Sequence of chain 1.C:
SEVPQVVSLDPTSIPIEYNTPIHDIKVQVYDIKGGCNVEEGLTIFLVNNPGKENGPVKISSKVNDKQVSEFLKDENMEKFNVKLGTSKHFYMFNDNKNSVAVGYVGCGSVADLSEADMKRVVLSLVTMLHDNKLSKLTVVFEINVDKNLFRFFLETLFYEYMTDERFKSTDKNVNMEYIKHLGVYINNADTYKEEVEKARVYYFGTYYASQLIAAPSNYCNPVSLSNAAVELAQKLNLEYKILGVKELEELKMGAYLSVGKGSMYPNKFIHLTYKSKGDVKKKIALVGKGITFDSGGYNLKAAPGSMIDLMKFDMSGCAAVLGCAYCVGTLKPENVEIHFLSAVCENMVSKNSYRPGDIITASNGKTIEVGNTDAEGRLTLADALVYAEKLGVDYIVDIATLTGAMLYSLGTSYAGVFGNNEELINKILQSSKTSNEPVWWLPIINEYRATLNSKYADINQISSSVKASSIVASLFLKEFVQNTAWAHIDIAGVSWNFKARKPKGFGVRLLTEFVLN

A small-molecule ligand and the protein it binds are described below.
Small molecule (SMILES): CC(C)(C)OC(=O)N[C@@H](C(=O)NO)c1ccc(Br)cc1

Binding-site contacts:
Ligand atom O3 contacts residue ZN1 of chain 1.FA at 2.3 Å.
Ligand atom O4 contacts residue ZN1 of chain 1.GA at 2.0 Å.
Ligand atom C2 contacts residue THR407 of chain 1.C at 3.8 Å.
Ligand atom N2 contacts residue ASP378 of chain 1.C at 3.3 Å (salt-bridge).
Ligand atom O3 contacts residue LYS305 of chain 1.C at 3.0 Å (salt-bridge).
Ligand atom N2 contacts residue ZN1 of chain 1.FA at 2.9 Å.
Ligand atom N2 contacts residue LEU406 of chain 1.C at 3.0 Å (h-bond).
Ligand atom O4 contacts residue GLU380 of chain 1.C at 2.9 Å (salt-bridge).
Ligand atom C1 contacts residue GLY408 of chain 1.C at 3.6 Å.
Ligand atom O4 contacts residue ZN1 of chain 1.FA at 2.1 Å.
Ligand atom C4 contacts residue GLY408 of chain 1.C at 3.5 Å.
Ligand atom O2 contacts residue CO31 of chain 1.HA at 4.0 Å.
Ligand atom C8 contacts residue ASN376 of chain 1.C at 3.3 Å.
Ligand atom C11 contacts residue ASP378 of chain 1.C at 3.2 Å.
Ligand atom C11 contacts residue ZN1 of chain 1.FA at 2.9 Å.
Ligand atom O3 contacts residue ZN1 of chain 1.GA at 3.9 Å.
Ligand atom C11 contacts residue ASP298 of chain 1.C at 4.0 Å.
Ligand atom O3 contacts residue ASP378 of chain 1.C at 2.8 Å (salt-bridge).
Ligand atom C3 contacts residue GLY408 of chain 1.C at 3.4 Å.
Ligand atom O4 contacts residue ASP378 of chain 1.C at 3.0 Å (salt-bridge).
Ligand atom N2 contacts residue CO31 of chain 1.HA at 2.8 Å (h-bond).
Ligand atom C13 contacts residue GLY408 of chain 1.C at 3.6 Å.
Ligand atom C5 contacts residue LEU406 of chain 1.C at 3.3 Å (hydrophobic).
Ligand atom C4 contacts residue LEU406 of chain 1.C at 3.7 Å (hydrophobic).
Ligand atom C11 contacts residue ZN1 of chain 1.GA at 3.9 Å.
Ligand atom C11 contacts residue LEU406 of chain 1.C at 3.6 Å (hydrophobic).
Ligand atom C2 contacts residue GLY408 of chain 1.C at 3.5 Å.
Ligand atom N2 contacts residue LYS293 of chain 1.C at 3.7 Å.
Ligand atom O4 contacts residue CO31 of chain 1.HA at 2.9 Å (h-bond).
Ligand atom C3 contacts residue LEU406 of chain 1.C at 3.2 Å (hydrophobic).
Ligand atom O3 contacts residue ASP298 of chain 1.C at 3.2 Å (salt-bridge).
Ligand atom C12 contacts residue GLY408 of chain 1.C at 3.6 Å.
Ligand atom C3 contacts residue THR407 of chain 1.C at 3.6 Å.
Ligand atom C3 contacts residue THR405 of chain 1.C at 3.9 Å.
Ligand atom BR1 contacts residue MET311 of chain 1.C at 3.9 Å.
Ligand atom C12 contacts residue LYS305 of chain 1.C at 4.0 Å.
Ligand atom C2 contacts residue ALA496 of chain 1.C at 3.8 Å (hydrophobic).
Ligand atom O4 contacts residue ASP298 of chain 1.C at 3.2 Å (salt-bridge).
Ligand atom N2 contacts residue ZN1 of chain 1.GA at 3.1 Å.
Ligand atom O4 contacts residue LYS293 of chain 1.C at 3.2 Å (salt-bridge).